Sequence of chain 1.A:
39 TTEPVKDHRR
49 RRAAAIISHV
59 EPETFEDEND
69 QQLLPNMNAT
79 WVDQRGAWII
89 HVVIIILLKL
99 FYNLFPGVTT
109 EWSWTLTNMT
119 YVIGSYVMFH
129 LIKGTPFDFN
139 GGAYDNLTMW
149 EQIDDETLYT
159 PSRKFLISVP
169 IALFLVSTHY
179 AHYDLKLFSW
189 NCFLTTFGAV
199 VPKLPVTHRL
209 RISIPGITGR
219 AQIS

Binding-site contacts:
Ligand atom C26 contacts residue PHE195 of chain 1.A at 4.4 Å (hydrophobic).
Ligand atom C6 contacts residue ILE55 of chain 1.A at 3.9 Å (hydrophobic).
Ligand atom C28 contacts residue PHE195 of chain 1.A at 4.3 Å (hydrophobic).
Ligand atom C21 contacts residue PHE195 of chain 1.A at 3.6 Å (hydrophobic).
Ligand atom C18 contacts residue ILE210 of chain 1.A at 4.2 Å (hydrophobic).
Ligand atom C7 contacts residue ILE55 of chain 1.A at 4.0 Å (hydrophobic).
Ligand atom C1 contacts residue VAL204 of chain 1.A at 4.1 Å (hydrophobic).
Ligand atom C2 contacts residue VAL204 of chain 1.A at 4.2 Å (hydrophobic).
Ligand atom C19 contacts residue LEU208 of chain 1.A at 3.6 Å (hydrophobic).

The protein below binds the small molecule below.
Small molecule (SMILES): CC(C)[C@@H](C)/C=C/[C@@H](C)[C@H]1CC[C@H]2C3=CC=C4C[C@@H](O)CC[C@]4(C)[C@H]3CC[C@]12C